Sequence of chain 1.B:
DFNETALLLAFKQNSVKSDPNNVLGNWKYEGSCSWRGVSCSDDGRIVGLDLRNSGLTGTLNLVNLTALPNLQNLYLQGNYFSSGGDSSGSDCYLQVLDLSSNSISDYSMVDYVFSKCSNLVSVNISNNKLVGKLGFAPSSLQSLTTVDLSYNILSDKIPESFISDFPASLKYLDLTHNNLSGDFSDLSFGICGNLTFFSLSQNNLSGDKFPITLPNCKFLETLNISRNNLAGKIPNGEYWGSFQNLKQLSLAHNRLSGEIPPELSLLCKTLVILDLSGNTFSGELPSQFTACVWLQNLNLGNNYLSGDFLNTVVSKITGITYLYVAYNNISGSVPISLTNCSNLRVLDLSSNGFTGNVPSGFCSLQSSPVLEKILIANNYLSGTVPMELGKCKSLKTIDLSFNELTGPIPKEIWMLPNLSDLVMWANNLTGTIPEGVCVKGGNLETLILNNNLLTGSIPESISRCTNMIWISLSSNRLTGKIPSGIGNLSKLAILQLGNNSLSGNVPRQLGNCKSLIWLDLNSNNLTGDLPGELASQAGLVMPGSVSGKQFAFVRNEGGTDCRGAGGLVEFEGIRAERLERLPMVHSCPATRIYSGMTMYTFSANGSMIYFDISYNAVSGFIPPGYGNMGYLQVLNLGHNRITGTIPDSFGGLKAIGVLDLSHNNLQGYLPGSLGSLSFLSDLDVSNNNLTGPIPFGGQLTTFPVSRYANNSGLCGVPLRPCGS

The small molecule below binds the protein below.
Small molecule (SMILES): CC(=O)N[C@H]1[C@H](O[C@H]2[C@H](O)[C@@H](NC(C)=O)CO[C@@H]2CO)O[C@H](CO)[C@@H](O)[C@@H]1O

Binding-site contacts:
Ligand atom C7 contacts residue ASN338 of chain 1.B at 3.1 Å.
Ligand atom N2 contacts residue ASN338 of chain 1.B at 3.0 Å (h-bond).
Ligand atom N2 contacts residue GLU586 of chain 1.B at 3.7 Å.
Ligand atom O3 contacts residue GLU586 of chain 1.B at 4.3 Å.
Ligand atom O6 contacts residue ARG584 of chain 1.B at 4.3 Å.
Ligand atom C4 contacts residue ASN338 of chain 1.B at 4.1 Å.
Ligand atom C6 contacts residue ARG584 of chain 1.B at 4.0 Å.
Ligand atom C1 contacts residue TYR313 of chain 1.B at 4.3 Å (hydrophobic).
Ligand atom C2 contacts residue ASN338 of chain 1.B at 2.4 Å.
Ligand atom O5 contacts residue ASN338 of chain 1.B at 2.4 Å (h-bond).
Ligand atom C3 contacts residue ASN338 of chain 1.B at 3.8 Å.
Ligand atom C5 contacts residue ASN338 of chain 1.B at 3.7 Å.
Ligand atom O7 contacts residue ASN338 of chain 1.B at 3.3 Å (h-bond).
Ligand atom C8 contacts residue GLU586 of chain 1.B at 2.9 Å.
Ligand atom C8 contacts residue ASN338 of chain 1.B at 4.0 Å.
Ligand atom C7 contacts residue GLU586 of chain 1.B at 3.8 Å.
Ligand atom C1 contacts residue ASN338 of chain 1.B at 1.5 Å.